A small-molecule ligand and the protein it binds are described below.
Small molecule (SMILES): Nc1ncnc2[nH]cnc12

Binding-site contacts:
Ligand atom C4 contacts residue VAL225 of chain 1.A at 3.9 Å (hydrophobic).
Ligand atom N7 contacts residue THR250 of chain 1.A at 3.5 Å (h-bond).
Ligand atom C4 contacts residue PHE208 of chain 1.A at 3.9 Å (hydrophobic).
Ligand atom C5 contacts residue GLY111 of chain 1.A at 3.5 Å.
Ligand atom C5 contacts residue PHE208 of chain 1.A at 3.6 Å (hydrophobic).
Ligand atom N7 contacts residue ASP251 of chain 1.A at 2.7 Å (salt-bridge).
Ligand atom N7 contacts residue VAL262 of chain 1.A at 4.0 Å.
Ligand atom N1 contacts residue PHE208 of chain 1.A at 3.5 Å.
Ligand atom N6 contacts residue PHE208 of chain 1.A at 3.9 Å.
Ligand atom N6 contacts residue ASP251 of chain 1.A at 3.1 Å (salt-bridge).
Ligand atom C2 contacts residue PHE208 of chain 1.A at 3.9 Å (hydrophobic).
Ligand atom N6 contacts residue GLY111 of chain 1.A at 3.8 Å.
Ligand atom C6 contacts residue ASP251 of chain 1.A at 4.0 Å.
Ligand atom C6 contacts residue GLY111 of chain 1.A at 3.9 Å.
Ligand atom C2 contacts residue VAL225 of chain 1.A at 3.7 Å (hydrophobic).
Ligand atom C8 contacts residue CYS110 of chain 1.A at 3.6 Å (hydrophobic).
Ligand atom C6 contacts residue ASP253 of chain 1.A at 3.9 Å.
Ligand atom C2 contacts residue MET227 of chain 1.A at 4.0 Å (hydrophobic).
Ligand atom N7 contacts residue GLY111 of chain 1.A at 3.5 Å (h-bond).
Ligand atom N3 contacts residue ASN226 of chain 1.A at 3.6 Å.
Ligand atom C8 contacts residue GLY111 of chain 1.A at 3.9 Å.
Ligand atom N1 contacts residue VAL225 of chain 1.A at 3.7 Å.
Ligand atom N7 contacts residue CYS110 of chain 1.A at 3.5 Å.
Ligand atom N3 contacts residue MET227 of chain 1.A at 3.9 Å.
Ligand atom C8 contacts residue ASP251 of chain 1.A at 3.6 Å.
Ligand atom N9 contacts residue ALA109 of chain 1.A at 3.4 Å (h-bond).
Ligand atom C5 contacts residue VAL225 of chain 1.A at 4.1 Å (hydrophobic).
Ligand atom C6 contacts residue PHE208 of chain 1.A at 3.6 Å (hydrophobic).
Ligand atom C5 contacts residue ASP251 of chain 1.A at 3.9 Å.
Ligand atom N3 contacts residue VAL225 of chain 1.A at 3.7 Å.
Ligand atom N6 contacts residue VAL262 of chain 1.A at 3.4 Å.
Ligand atom C8 contacts residue ALA109 of chain 1.A at 3.9 Å (hydrophobic).
Ligand atom N1 contacts residue ASP253 of chain 1.A at 3.9 Å.
Ligand atom C5 contacts residue CYS110 of chain 1.A at 3.9 Å (hydrophobic).
Ligand atom C8 contacts residue VAL267 of chain 1.A at 3.7 Å (hydrophobic).
Ligand atom N9 contacts residue CYS110 of chain 1.A at 3.7 Å.
Ligand atom C2 contacts residue ASN226 of chain 1.A at 4.0 Å.
Ligand atom N6 contacts residue ASP253 of chain 1.A at 3.0 Å (salt-bridge).
Ligand atom N7 contacts residue VAL267 of chain 1.A at 3.7 Å.
Ligand atom C8 contacts residue THR250 of chain 1.A at 3.4 Å.

Sequence of chain 1.A:
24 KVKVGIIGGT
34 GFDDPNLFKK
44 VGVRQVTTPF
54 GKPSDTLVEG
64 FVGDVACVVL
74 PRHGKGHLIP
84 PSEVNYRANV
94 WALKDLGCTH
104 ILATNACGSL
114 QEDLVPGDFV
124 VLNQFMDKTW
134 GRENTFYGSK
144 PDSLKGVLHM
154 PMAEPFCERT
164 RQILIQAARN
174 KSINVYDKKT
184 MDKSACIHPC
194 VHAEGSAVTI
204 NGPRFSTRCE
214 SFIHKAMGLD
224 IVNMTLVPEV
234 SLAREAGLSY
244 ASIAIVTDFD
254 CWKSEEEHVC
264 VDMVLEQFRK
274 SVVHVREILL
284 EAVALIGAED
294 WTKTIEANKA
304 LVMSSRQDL